This small molecule binds to this protein.
Small molecule (SMILES): O=C(O)c1ccc(NC(=O)[C@@H]2[C@@H](c3ccccc3)CCN2C(=O)/C=C/c2cc(Cl)ccc2-n2cnnn2)cc1

Sequence of chain 1.A:
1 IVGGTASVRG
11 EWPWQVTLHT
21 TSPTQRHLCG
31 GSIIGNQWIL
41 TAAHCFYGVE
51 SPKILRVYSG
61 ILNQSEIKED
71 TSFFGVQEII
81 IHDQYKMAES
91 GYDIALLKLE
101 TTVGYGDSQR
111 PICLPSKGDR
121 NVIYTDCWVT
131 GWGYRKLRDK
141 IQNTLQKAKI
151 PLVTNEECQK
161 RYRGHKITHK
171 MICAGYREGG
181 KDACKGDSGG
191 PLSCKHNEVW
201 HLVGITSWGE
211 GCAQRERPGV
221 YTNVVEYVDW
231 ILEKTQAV

Binding-site contacts:
Ligand atom C2 contacts residue GLY211 of chain 1.A at 3.3 Å.
Ligand atom N30 contacts residue GLY186 of chain 1.A at 3.1 Å (h-bond).
Ligand atom C11 contacts residue GLY209 of chain 1.A at 3.4 Å.
Ligand atom C4 contacts residue TRP208 of chain 1.A at 3.5 Å (hydrophobic).
Ligand atom O38 contacts residue ARG26 of chain 1.A at 3.0 Å (salt-bridge).
Ligand atom O29 contacts residue LYS185 of chain 1.A at 3.3 Å.
Ligand atom C20 contacts residue HIS44 of chain 1.A at 3.5 Å.
Ligand atom O16 contacts residue SER188 of chain 1.A at 3.2 Å (h-bond).
Ligand atom C27 contacts residue HIS44 of chain 1.A at 3.4 Å.
Ligand atom C9 contacts residue CYS184 of chain 1.A at 3.6 Å (hydrophobic).
Ligand atom CL1 contacts residue TRP208 of chain 1.A at 3.5 Å.
Ligand atom C26 contacts residue CYS45 of chain 1.A at 3.4 Å (hydrophobic).
Ligand atom C22 contacts residue GLY186 of chain 1.A at 3.5 Å.
Ligand atom C18 contacts residue SER188 of chain 1.A at 3.3 Å.
Ligand atom O39 contacts residue TYR134 of chain 1.A at 3.0 Å (h-bond).
Ligand atom C3 contacts residue ASP182 of chain 1.A at 3.5 Å.
Ligand atom N14 contacts residue LYS185 of chain 1.A at 3.5 Å (salt-bridge).
Ligand atom C15 contacts residue SER188 of chain 1.A at 3.3 Å.
Ligand atom C2 contacts residue ALA183 of chain 1.A at 3.6 Å (hydrophobic).
Ligand atom C25 contacts residue CYS45 of chain 1.A at 3.7 Å (hydrophobic).
Ligand atom C35 contacts residue ARG26 of chain 1.A at 3.2 Å.
Ligand atom O16 contacts residue ASP187 of chain 1.A at 3.6 Å (salt-bridge).
Ligand atom N17 contacts residue SER188 of chain 1.A at 3.4 Å (h-bond).
Ligand atom N8 contacts residue GLY211 of chain 1.A at 3.6 Å (h-bond).
Ligand atom C26 contacts residue HIS44 of chain 1.A at 3.5 Å.
Ligand atom C37 contacts residue ARG26 of chain 1.A at 3.2 Å.
Ligand atom C36 contacts residue GLY186 of chain 1.A at 3.5 Å.
Ligand atom C11 contacts residue GLY211 of chain 1.A at 3.1 Å.
Ligand atom O16 contacts residue CYS184 of chain 1.A at 3.3 Å (h-bond).
Ligand atom O38 contacts residue ILE141 of chain 1.A at 3.5 Å.
Ligand atom C31 contacts residue GLY186 of chain 1.A at 3.4 Å.
Ligand atom N13 contacts residue LYS185 of chain 1.A at 3.6 Å.
Ligand atom O16 contacts residue GLY186 of chain 1.A at 3.0 Å (h-bond).
Ligand atom N13 contacts residue CYS212 of chain 1.A at 3.6 Å (h-bond).
Ligand atom CL1 contacts residue GLY219 of chain 1.A at 3.7 Å.
Ligand atom C34 contacts residue ARG26 of chain 1.A at 3.3 Å.
Ligand atom N14 contacts residue CYS212 of chain 1.A at 3.4 Å (h-bond).
Ligand atom O16 contacts residue LYS185 of chain 1.A at 3.5 Å.
Ligand atom C33 contacts residue TYR134 of chain 1.A at 3.5 Å (hydrophobic).
Ligand atom N13 contacts residue LEU137 of chain 1.A at 3.5 Å.